This small molecule binds to this protein.
Small molecule (SMILES): CC(C)[C@H](NC(=O)[C@H](CCN)NC(=O)[C@H](Cc1ccc(O)cc1)NC(=O)[C@@H]1CCCN1C(=O)[C@H](C)N)C(=O)N[C@H](C(=O)N[C@@H](C)C(=O)N[C@@H](CO)C(=O)N[C@H](C=O)CS)[C@@H](C)O

Binding-site contacts:
Ligand atom O contacts residue GLN150 of chain 1.A at 3.0 Å (h-bond).
Ligand atom N contacts residue GLU360 of chain 1.A at 3.3 Å (salt-bridge).
Ligand atom CA contacts residue THR357 of chain 1.A at 3.5 Å.
Ligand atom SG contacts residue LYS618 of chain 1.A at 3.6 Å.
Ligand atom C contacts residue GLU360 of chain 1.A at 3.5 Å.
Ligand atom CG2 contacts residue ASP552 of chain 1.A at 3.0 Å.
Ligand atom CB contacts residue ALA359 of chain 1.A at 3.2 Å (hydrophobic).
Ligand atom CA contacts residue GLU360 of chain 1.A at 3.6 Å.
Ligand atom ND contacts residue ASP47 of chain 1.A at 2.9 Å (salt-bridge).
Ligand atom C contacts residue THR357 of chain 1.A at 3.7 Å.
Ligand atom O contacts residue CYS617 of chain 1.A at 3.3 Å.
Ligand atom O contacts residue ASN46 of chain 1.A at 3.1 Å (h-bond).
Ligand atom CG contacts residue GLU360 of chain 1.A at 3.7 Å.
Ligand atom CA contacts residue CYS617 of chain 1.A at 3.5 Å (hydrophobic).
Ligand atom CG contacts residue ASP47 of chain 1.A at 3.5 Å.
Ligand atom ND contacts residue PRO569 of chain 1.A at 2.8 Å (h-bond).
Ligand atom SG contacts residue CYS617 of chain 1.A at 2.0 Å (h-bond).
Ligand atom CB contacts residue LYS618 of chain 1.A at 3.7 Å.
Ligand atom OG1 contacts residue ASP552 of chain 1.A at 2.7 Å (salt-bridge).
Ligand atom CB contacts residue CYS617 of chain 1.A at 3.1 Å (hydrophobic).
Ligand atom CG2 contacts residue ALA621 of chain 1.A at 3.5 Å (hydrophobic).
Ligand atom CB contacts residue ASP47 of chain 1.A at 3.2 Å.
Ligand atom CE2 contacts residue GLY45 of chain 1.A at 3.5 Å.
Ligand atom CG2 contacts residue ASN46 of chain 1.A at 3.7 Å.
Ligand atom OG1 contacts residue TRP550 of chain 1.A at 2.9 Å (h-bond).
Ligand atom N contacts residue ASP552 of chain 1.A at 2.9 Å (salt-bridge).
Ligand atom CG contacts residue GLN150 of chain 1.A at 3.6 Å.
Ligand atom CG2 contacts residue THR357 of chain 1.A at 3.5 Å.
Ligand atom O contacts residue TRP551 of chain 1.A at 3.6 Å.
Ligand atom O contacts residue ALA359 of chain 1.A at 2.7 Å (h-bond).
Ligand atom OG1 contacts residue TRP551 of chain 1.A at 3.5 Å.
Ligand atom CB contacts residue ALA359 of chain 1.A at 3.6 Å (hydrophobic).
Ligand atom CB contacts residue ASN46 of chain 1.A at 3.7 Å.
Ligand atom CD2 contacts residue GLY45 of chain 1.A at 3.5 Å.
Ligand atom O contacts residue ILE358 of chain 1.A at 3.5 Å.
Ligand atom CG contacts residue PRO569 of chain 1.A at 3.5 Å (hydrophobic).
Ligand atom O contacts residue GLU360 of chain 1.A at 3.4 Å.
Ligand atom CB contacts residue ASP552 of chain 1.A at 3.1 Å.
Ligand atom N contacts residue THR357 of chain 1.A at 3.0 Å (h-bond).
Ligand atom CA contacts residue ASP552 of chain 1.A at 3.5 Å.

Sequence of chain 1.A:
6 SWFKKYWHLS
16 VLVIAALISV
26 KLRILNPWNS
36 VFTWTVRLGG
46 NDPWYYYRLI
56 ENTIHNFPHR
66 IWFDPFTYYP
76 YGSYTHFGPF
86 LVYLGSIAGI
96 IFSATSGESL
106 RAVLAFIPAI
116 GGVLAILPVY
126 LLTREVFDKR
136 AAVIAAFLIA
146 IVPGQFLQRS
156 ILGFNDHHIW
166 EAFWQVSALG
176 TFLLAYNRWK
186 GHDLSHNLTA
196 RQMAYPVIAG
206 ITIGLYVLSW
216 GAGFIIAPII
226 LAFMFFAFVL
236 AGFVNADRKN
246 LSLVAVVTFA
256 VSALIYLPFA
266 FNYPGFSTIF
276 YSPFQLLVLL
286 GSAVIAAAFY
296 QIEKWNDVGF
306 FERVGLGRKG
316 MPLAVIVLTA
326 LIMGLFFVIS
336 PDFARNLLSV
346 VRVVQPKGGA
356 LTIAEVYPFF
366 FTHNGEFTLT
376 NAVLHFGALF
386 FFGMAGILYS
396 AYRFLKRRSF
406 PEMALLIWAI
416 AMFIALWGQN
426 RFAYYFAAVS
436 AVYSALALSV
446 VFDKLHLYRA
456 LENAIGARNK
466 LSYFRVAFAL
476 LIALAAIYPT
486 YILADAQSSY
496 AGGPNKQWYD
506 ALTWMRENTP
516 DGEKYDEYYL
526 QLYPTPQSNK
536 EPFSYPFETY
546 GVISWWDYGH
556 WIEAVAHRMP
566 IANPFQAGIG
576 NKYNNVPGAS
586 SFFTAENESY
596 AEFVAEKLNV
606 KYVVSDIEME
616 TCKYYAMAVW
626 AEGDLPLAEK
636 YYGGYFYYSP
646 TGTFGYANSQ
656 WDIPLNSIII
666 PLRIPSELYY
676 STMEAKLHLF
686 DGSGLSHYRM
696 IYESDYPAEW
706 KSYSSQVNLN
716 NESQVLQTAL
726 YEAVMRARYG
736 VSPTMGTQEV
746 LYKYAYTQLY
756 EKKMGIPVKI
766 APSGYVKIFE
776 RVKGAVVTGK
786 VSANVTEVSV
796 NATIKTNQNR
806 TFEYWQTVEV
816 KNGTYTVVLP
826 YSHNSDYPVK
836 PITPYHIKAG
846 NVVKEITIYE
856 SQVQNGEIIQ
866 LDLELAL